A small-molecule ligand and the protein it binds are described below.
Small molecule (SMILES): NCCCN(CC[C@H](N)C(=O)O)C[C@H]1O[C@@H](n2cnc3c(N)ncnc32)[C@H](O)[C@@H]1O

Sequence of chain 1.A:
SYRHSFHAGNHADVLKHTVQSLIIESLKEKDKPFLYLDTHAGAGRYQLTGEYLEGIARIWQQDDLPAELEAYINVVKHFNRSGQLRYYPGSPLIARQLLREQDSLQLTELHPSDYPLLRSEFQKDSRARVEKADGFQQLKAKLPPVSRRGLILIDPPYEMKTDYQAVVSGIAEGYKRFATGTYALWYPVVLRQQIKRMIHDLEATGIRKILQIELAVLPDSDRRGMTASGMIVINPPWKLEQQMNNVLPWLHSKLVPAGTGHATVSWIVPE

Binding-site contacts:
Ligand atom O4 contacts residue ALA45 of chain 1.A at 3.6 Å (h-bond).
Ligand atom C16 contacts residue GMP1 of chain 1.C at 3.0 Å.
Ligand atom C1 contacts residue A2 of chain 1.C at 1.5 Å.
Ligand atom C10 contacts residue ASP164 of chain 1.A at 3.3 Å.
Ligand atom O1 contacts residue SER100 of chain 1.A at 3.2 Å (h-bond).
Ligand atom O4 contacts residue ASP123 of chain 1.A at 2.5 Å (salt-bridge).
Ligand atom O2 contacts residue HIS19 of chain 1.A at 3.0 Å (h-bond).
Ligand atom O5 contacts residue TYR48 of chain 1.A at 2.8 Å (h-bond).
Ligand atom C11 contacts residue LYS18 of chain 1.A at 3.6 Å.
Ligand atom C1 contacts residue PRO165 of chain 1.A at 3.3 Å (hydrophobic).
Ligand atom N6 contacts residue GLU168 of chain 1.A at 3.0 Å (salt-bridge).
Ligand atom C1 contacts residue TRP195 of chain 1.A at 3.6 Å (hydrophobic).
Ligand atom C5 contacts residue HIS42 of chain 1.A at 3.7 Å.
Ligand atom O2 contacts residue SER100 of chain 1.A at 2.9 Å (h-bond).
Ligand atom C11 contacts residue SER100 of chain 1.A at 3.2 Å.
Ligand atom C1 contacts residue ASP164 of chain 1.A at 3.3 Å.
Ligand atom C14 contacts residue ASP123 of chain 1.A at 3.3 Å.
Ligand atom O3 contacts residue GLU118 of chain 1.A at 3.6 Å.
Ligand atom O2 contacts residue ASP164 of chain 1.A at 3.4 Å (salt-bridge).
Ligand atom C5 contacts residue ALA43 of chain 1.A at 3.5 Å (hydrophobic).
Ligand atom N3 contacts residue ASP164 of chain 1.A at 2.7 Å (salt-bridge).
Ligand atom C15 contacts residue PRO166 of chain 1.A at 3.6 Å (hydrophobic).
Ligand atom O4 contacts residue GLY44 of chain 1.A at 3.2 Å.
Ligand atom N7 contacts residue GMP1 of chain 1.C at 3.0 Å (h-bond).
Ligand atom C5 contacts residue ASP164 of chain 1.A at 3.4 Å.
Ligand atom C5 contacts residue SER100 of chain 1.A at 3.4 Å.
Ligand atom N3 contacts residue HIS42 of chain 1.A at 2.9 Å (h-bond).
Ligand atom C3 contacts residue ASP164 of chain 1.A at 3.5 Å.
Ligand atom C9 contacts residue PRO166 of chain 1.A at 3.7 Å (hydrophobic).
Ligand atom C4 contacts residue HIS42 of chain 1.A at 3.3 Å.
Ligand atom N6 contacts residue GMP1 of chain 1.C at 3.4 Å.
Ligand atom C4 contacts residue ASP164 of chain 1.A at 3.7 Å.
Ligand atom O4 contacts residue TYR48 of chain 1.A at 3.7 Å.
Ligand atom O1 contacts residue GLY99 of chain 1.A at 3.2 Å.
Ligand atom C15 contacts residue GMP1 of chain 1.C at 3.6 Å.
Ligand atom C2 contacts residue A2 of chain 1.C at 2.5 Å.
Ligand atom C8 contacts residue GLU118 of chain 1.A at 3.6 Å.
Ligand atom N3 contacts residue SER100 of chain 1.A at 3.0 Å (h-bond).
Ligand atom O2 contacts residue LYS18 of chain 1.A at 3.0 Å (salt-bridge).
Ligand atom C13 contacts residue GLU118 of chain 1.A at 3.6 Å.